A small-molecule ligand and the protein it binds are described below.
Small molecule (SMILES): CC(=O)N[C@H]1[C@H](O[C@H]2[C@H](O)[C@@H](NC(C)=O)CO[C@@H]2CO)O[C@H](CO)[C@@H](O[C@@H]2O[C@H](CO)[C@@H](O)[C@H](O)[C@@H]2O)[C@@H]1O

Binding-site contacts:
Ligand atom C4 contacts residue ASN105 of chain 50.E at 4.3 Å.
Ligand atom C5 contacts residue ASN105 of chain 50.E at 3.6 Å.
Ligand atom O5 contacts residue ALA96 of chain 50.E at 4.5 Å.
Ligand atom C1 contacts residue ASN105 of chain 50.E at 1.4 Å.
Ligand atom C8 contacts residue TYR50 of chain 50.E at 4.1 Å (hydrophobic).
Ligand atom C5 contacts residue VAL95 of chain 50.E at 4.5 Å (hydrophobic).
Ligand atom O7 contacts residue ASN105 of chain 50.E at 4.0 Å.
Ligand atom O6 contacts residue ALA96 of chain 50.E at 4.3 Å.
Ligand atom O6 contacts residue VAL95 of chain 50.E at 2.9 Å (h-bond).
Ligand atom O5 contacts residue VAL95 of chain 50.E at 4.5 Å.
Ligand atom C6 contacts residue VAL95 of chain 50.E at 3.6 Å (hydrophobic).
Ligand atom O5 contacts residue ASN105 of chain 50.E at 2.4 Å (h-bond).
Ligand atom C3 contacts residue ASN105 of chain 50.E at 3.8 Å.
Ligand atom C2 contacts residue ASN105 of chain 50.E at 2.5 Å.
Ligand atom C7 contacts residue ASN105 of chain 50.E at 3.6 Å.
Ligand atom N2 contacts residue ASN105 of chain 50.E at 2.9 Å (h-bond).
Ligand atom C8 contacts residue PRO48 of chain 50.E at 4.4 Å (hydrophobic).

Sequence of chain 50.E:
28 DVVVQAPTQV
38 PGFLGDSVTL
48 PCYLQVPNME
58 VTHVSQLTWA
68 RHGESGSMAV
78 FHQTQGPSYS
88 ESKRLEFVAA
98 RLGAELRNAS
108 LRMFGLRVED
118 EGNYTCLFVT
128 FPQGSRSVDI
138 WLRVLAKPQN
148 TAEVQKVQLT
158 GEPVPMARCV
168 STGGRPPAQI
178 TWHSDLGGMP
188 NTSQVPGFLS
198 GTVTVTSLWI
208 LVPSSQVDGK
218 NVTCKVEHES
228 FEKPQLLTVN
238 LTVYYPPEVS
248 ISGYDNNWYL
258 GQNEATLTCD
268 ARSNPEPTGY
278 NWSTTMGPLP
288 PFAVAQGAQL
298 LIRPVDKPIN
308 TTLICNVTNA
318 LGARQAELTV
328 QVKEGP